This protein binds this small molecule.
Small molecule (SMILES): CC(=O)N[C@H]1[C@H](O[C@H]2[C@H](O)[C@@H](NC(C)=O)CO[C@@H]2CO)O[C@H](CO)[C@@H](O)[C@@H]1O

Binding-site contacts:
Ligand atom C8 contacts residue GLY1118 of chain 1.D at 4.4 Å.
Ligand atom C7 contacts residue ASN1117 of chain 1.D at 3.4 Å.
Ligand atom O5 contacts residue ASN1117 of chain 1.D at 2.4 Å (h-bond).
Ligand atom O5 contacts residue HIS1120 of chain 1.D at 4.4 Å.
Ligand atom C4 contacts residue HIS1120 of chain 1.D at 4.4 Å.
Ligand atom C6 contacts residue PHE1122 of chain 1.D at 4.0 Å (hydrophobic).
Ligand atom C5 contacts residue ASN1117 of chain 1.D at 3.8 Å.
Ligand atom O7 contacts residue ASN1117 of chain 1.D at 3.5 Å (h-bond).
Ligand atom O4 contacts residue HIS1120 of chain 1.D at 4.2 Å.
Ligand atom C2 contacts residue ASN1117 of chain 1.D at 2.5 Å.
Ligand atom C1 contacts residue HIS1120 of chain 1.D at 4.1 Å.
Ligand atom C8 contacts residue THR1119 of chain 1.D at 4.2 Å.
Ligand atom C5 contacts residue HIS1120 of chain 1.D at 3.9 Å.
Ligand atom C7 contacts residue HIS1120 of chain 1.D at 4.2 Å.
Ligand atom C3 contacts residue ASN1117 of chain 1.D at 3.8 Å.
Ligand atom C1 contacts residue PHE1122 of chain 1.D at 4.1 Å (hydrophobic).
Ligand atom N2 contacts residue ASN1117 of chain 1.D at 2.9 Å (h-bond).
Ligand atom N2 contacts residue THR1119 of chain 1.D at 4.1 Å.
Ligand atom C3 contacts residue HIS1120 of chain 1.D at 4.1 Å.
Ligand atom C5 contacts residue PHE1122 of chain 1.D at 4.0 Å (hydrophobic).
Ligand atom C8 contacts residue HIS1120 of chain 1.D at 3.9 Å.
Ligand atom O7 contacts residue HIS1120 of chain 1.D at 3.8 Å.
Ligand atom C8 contacts residue ASN1117 of chain 1.D at 3.0 Å.
Ligand atom O5 contacts residue PHE1122 of chain 1.D at 3.5 Å.
Ligand atom C1 contacts residue ASN1117 of chain 1.D at 1.5 Å.
Ligand atom C4 contacts residue ASN1117 of chain 1.D at 4.3 Å.

Sequence of chain 1.D:
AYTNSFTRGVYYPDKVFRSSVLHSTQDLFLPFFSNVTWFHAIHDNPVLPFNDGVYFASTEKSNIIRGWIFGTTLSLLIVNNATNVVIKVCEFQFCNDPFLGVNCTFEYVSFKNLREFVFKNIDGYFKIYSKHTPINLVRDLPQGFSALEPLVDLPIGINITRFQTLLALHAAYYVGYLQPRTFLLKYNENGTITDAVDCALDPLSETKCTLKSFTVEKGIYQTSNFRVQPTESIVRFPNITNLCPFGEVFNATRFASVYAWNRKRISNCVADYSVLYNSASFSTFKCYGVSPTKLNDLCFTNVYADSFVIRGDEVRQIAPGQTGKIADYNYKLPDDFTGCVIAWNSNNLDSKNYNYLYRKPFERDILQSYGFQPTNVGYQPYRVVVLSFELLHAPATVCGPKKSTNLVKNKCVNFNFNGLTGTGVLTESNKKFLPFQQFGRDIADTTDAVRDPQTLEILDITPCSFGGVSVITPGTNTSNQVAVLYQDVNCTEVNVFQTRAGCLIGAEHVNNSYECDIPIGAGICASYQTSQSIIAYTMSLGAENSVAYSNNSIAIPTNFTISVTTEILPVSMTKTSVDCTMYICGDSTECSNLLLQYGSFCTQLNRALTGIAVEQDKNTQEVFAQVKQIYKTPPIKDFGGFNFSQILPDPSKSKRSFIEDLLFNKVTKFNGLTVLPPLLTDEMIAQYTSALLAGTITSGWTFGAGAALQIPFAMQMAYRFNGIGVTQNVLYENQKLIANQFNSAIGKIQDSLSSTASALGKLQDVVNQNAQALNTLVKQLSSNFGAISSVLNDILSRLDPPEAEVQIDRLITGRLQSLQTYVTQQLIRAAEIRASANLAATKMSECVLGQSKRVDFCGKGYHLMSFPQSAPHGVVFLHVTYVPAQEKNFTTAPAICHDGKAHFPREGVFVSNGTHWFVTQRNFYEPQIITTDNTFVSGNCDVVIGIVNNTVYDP